Binding-site contacts:
Ligand atom N2 contacts residue TYR40 of chain 1.A at 3.3 Å (h-bond).
Ligand atom C7 contacts residue ASN53 of chain 1.A at 4.2 Å.
Ligand atom C4 contacts residue ASN53 of chain 1.A at 3.8 Å.
Ligand atom O5 contacts residue ASN53 of chain 1.A at 2.4 Å (h-bond).
Ligand atom N2 contacts residue PRO25 of chain 1.A at 3.6 Å.
Ligand atom C8 contacts residue SER23 of chain 1.A at 3.6 Å.
Ligand atom C4 contacts residue GLU52 of chain 1.A at 4.2 Å.
Ligand atom C6 contacts residue ASN53 of chain 1.A at 2.8 Å.
Ligand atom C5 contacts residue ASN53 of chain 1.A at 3.0 Å.
Ligand atom C2 contacts residue ASN53 of chain 1.A at 2.5 Å.
Ligand atom O3 contacts residue TYR40 of chain 1.A at 4.3 Å.
Ligand atom C5 contacts residue GLU52 of chain 1.A at 4.1 Å.
Ligand atom O6 contacts residue GLU52 of chain 1.A at 3.6 Å.
Ligand atom C6 contacts residue GLU52 of chain 1.A at 2.8 Å.
Ligand atom O6 contacts residue ASN53 of chain 1.A at 3.0 Å (h-bond).
Ligand atom C7 contacts residue PRO25 of chain 1.A at 4.0 Å (hydrophobic).
Ligand atom N2 contacts residue ASN53 of chain 1.A at 3.2 Å (h-bond).
Ligand atom C8 contacts residue PRO25 of chain 1.A at 3.4 Å (hydrophobic).
Ligand atom C3 contacts residue TYR40 of chain 1.A at 4.4 Å (hydrophobic).
Ligand atom C1 contacts residue ASN53 of chain 1.A at 1.4 Å.
Ligand atom C1 contacts residue TYR40 of chain 1.A at 4.2 Å (hydrophobic).
Ligand atom C2 contacts residue TYR40 of chain 1.A at 3.3 Å (hydrophobic).
Ligand atom C3 contacts residue ASN53 of chain 1.A at 3.7 Å.

Sequence of chain 1.A:
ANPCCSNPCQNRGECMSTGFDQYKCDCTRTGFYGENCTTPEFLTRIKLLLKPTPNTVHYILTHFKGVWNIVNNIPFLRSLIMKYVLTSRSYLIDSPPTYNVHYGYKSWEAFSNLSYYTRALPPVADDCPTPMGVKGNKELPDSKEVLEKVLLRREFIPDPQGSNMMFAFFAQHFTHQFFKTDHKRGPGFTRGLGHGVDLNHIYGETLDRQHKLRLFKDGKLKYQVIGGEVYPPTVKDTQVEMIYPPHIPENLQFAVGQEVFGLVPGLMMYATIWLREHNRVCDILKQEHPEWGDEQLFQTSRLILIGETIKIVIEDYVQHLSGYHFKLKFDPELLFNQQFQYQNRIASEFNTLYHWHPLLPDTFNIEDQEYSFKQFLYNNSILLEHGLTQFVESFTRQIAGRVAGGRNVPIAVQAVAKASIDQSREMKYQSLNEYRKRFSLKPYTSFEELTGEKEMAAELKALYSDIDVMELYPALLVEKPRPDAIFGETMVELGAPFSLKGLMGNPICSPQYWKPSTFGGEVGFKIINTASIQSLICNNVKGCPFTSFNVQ

A protein and the small-molecule ligand that binds it are described below.
Small molecule (SMILES): CC(=O)N[C@@H]1[C@@H](O)[C@H](O)[C@@H](CO)O[C@H]1O